Binding-site contacts:
Ligand atom C2 contacts residue ASN27 of chain 1.A at 2.9 Å.
Ligand atom O5 contacts residue ASN27 of chain 1.A at 2.4 Å (h-bond).
Ligand atom C2 contacts residue THR29 of chain 1.A at 4.3 Å.
Ligand atom C6 contacts residue ASN27 of chain 1.A at 3.8 Å.
Ligand atom C4 contacts residue ASN27 of chain 1.A at 4.3 Å.
Ligand atom N2 contacts residue ASN27 of chain 1.A at 3.4 Å (h-bond).
Ligand atom C1 contacts residue ASN27 of chain 1.A at 1.5 Å.
Ligand atom C3 contacts residue ASN27 of chain 1.A at 4.1 Å.
Ligand atom C1 contacts residue THR29 of chain 1.A at 4.1 Å.
Ligand atom C5 contacts residue ASN27 of chain 1.A at 3.3 Å.

Sequence of chain 1.A:
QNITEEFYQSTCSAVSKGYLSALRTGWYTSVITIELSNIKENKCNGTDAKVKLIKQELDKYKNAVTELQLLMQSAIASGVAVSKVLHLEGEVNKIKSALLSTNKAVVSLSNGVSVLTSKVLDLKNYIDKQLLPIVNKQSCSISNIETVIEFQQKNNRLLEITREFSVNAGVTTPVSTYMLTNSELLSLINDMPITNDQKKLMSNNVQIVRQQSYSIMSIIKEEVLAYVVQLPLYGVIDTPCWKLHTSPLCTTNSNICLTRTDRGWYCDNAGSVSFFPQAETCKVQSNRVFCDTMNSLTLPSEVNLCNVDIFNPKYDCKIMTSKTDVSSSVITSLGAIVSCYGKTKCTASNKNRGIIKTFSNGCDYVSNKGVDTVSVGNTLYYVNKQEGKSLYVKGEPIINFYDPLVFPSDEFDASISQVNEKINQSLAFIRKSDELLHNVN

A small-molecule ligand and the protein it binds are described below.
Small molecule (SMILES): CC(=O)N[C@@H]1[C@@H](O)[C@H](O)[C@@H](CO)O[C@H]1O